Sequence of chain 1.C:
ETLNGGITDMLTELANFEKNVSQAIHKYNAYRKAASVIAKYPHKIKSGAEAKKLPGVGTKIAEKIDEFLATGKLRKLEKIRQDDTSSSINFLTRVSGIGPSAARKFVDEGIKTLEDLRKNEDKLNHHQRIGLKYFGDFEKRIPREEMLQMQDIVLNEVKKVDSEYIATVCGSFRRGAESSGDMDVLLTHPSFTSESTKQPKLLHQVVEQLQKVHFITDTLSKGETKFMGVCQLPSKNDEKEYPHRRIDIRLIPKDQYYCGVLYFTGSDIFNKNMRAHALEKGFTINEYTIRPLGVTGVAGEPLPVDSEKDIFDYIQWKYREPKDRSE

The protein below binds the small molecule below.
Small molecule (SMILES): Nc1ncnc2c1ncn2[C@H]1C[C@@H](O)[C@H](CO[P](O)(=S)O[P](=O)(O)OP(=O)(O)O)O1

Binding-site contacts:
Ligand atom PB contacts residue SER180 of chain 1.C at 3.5 Å.
Ligand atom O3G contacts residue SER188 of chain 1.C at 4.2 Å.
Ligand atom O2G contacts residue GLY189 of chain 1.C at 2.8 Å (h-bond).
Ligand atom PG contacts residue SER188 of chain 1.C at 4.0 Å.
Ligand atom O2G contacts residue SER180 of chain 1.C at 3.1 Å (h-bond).
Ligand atom PA contacts residue MN1 of chain 1.D at 3.0 Å.
Ligand atom O1G contacts residue MN1 of chain 1.D at 2.6 Å.
Ligand atom PA contacts residue ASP192 of chain 1.C at 4.1 Å.
Ligand atom PB contacts residue MN1 of chain 1.D at 3.5 Å.
Ligand atom S1A contacts residue DG7 of chain 1.B at 3.6 Å.
Ligand atom O1G contacts residue ASP190 of chain 1.C at 4.1 Å.
Ligand atom O2G contacts residue SER188 of chain 1.C at 3.2 Å.
Ligand atom O2B contacts residue MN1 of chain 1.D at 2.9 Å.
Ligand atom O3G contacts residue MN1 of chain 1.D at 3.0 Å.
Ligand atom O1G contacts residue SER188 of chain 1.C at 3.6 Å.
Ligand atom S1A contacts residue ASP192 of chain 1.C at 3.2 Å (salt-bridge).
Ligand atom O5' contacts residue MN1 of chain 1.D at 3.7 Å.
Ligand atom O1G contacts residue SER180 of chain 1.C at 2.8 Å (h-bond).
Ligand atom O2A contacts residue DG7 of chain 1.B at 3.1 Å (h-bond).
Ligand atom PG contacts residue SER180 of chain 1.C at 3.1 Å.
Ligand atom O3A contacts residue MN1 of chain 1.D at 3.4 Å.
Ligand atom PG contacts residue ARG149 of chain 1.C at 4.2 Å.
Ligand atom O1G contacts residue GLY189 of chain 1.C at 3.6 Å.
Ligand atom O3G contacts residue ASP190 of chain 1.C at 3.5 Å (salt-bridge).
Ligand atom O1B contacts residue ARG183 of chain 1.C at 3.6 Å (salt-bridge).
Ligand atom O5' contacts residue DG7 of chain 1.B at 3.7 Å.
Ligand atom O2B contacts residue GLY179 of chain 1.C at 3.6 Å.
Ligand atom PG contacts residue GLY189 of chain 1.C at 3.2 Å.
Ligand atom S1A contacts residue ASP190 of chain 1.C at 3.0 Å (salt-bridge).
Ligand atom O3B contacts residue MN1 of chain 1.D at 3.5 Å.
Ligand atom O1B contacts residue SER180 of chain 1.C at 3.7 Å.
Ligand atom O5' contacts residue ASP192 of chain 1.C at 3.7 Å.
Ligand atom O2G contacts residue ARG149 of chain 1.C at 2.8 Å (salt-bridge).
Ligand atom O3B contacts residue SER180 of chain 1.C at 3.3 Å (h-bond).
Ligand atom O2B contacts residue SER180 of chain 1.C at 3.1 Å (h-bond).
Ligand atom S1A contacts residue MN1 of chain 1.D at 1.9 Å.
Ligand atom PA contacts residue DG7 of chain 1.B at 3.6 Å.
Ligand atom PG contacts residue MN1 of chain 1.D at 3.2 Å.
Ligand atom S1A contacts residue MN1 of chain 1.E at 3.5 Å.
Ligand atom O3G contacts residue GLY189 of chain 1.C at 2.9 Å (h-bond).